Binding-site contacts:
Ligand atom CZ2 contacts residue PHE271 of chain 1.A at 3.8 Å (hydrophobic).
Ligand atom NE1 contacts residue GLU118 of chain 1.B at 3.6 Å.
Ligand atom O contacts residue SER69 of chain 1.B at 3.2 Å (h-bond).
Ligand atom C contacts residue ALA66 of chain 1.B at 3.5 Å (hydrophobic).
Ligand atom CZ3 contacts residue PHE271 of chain 1.A at 4.1 Å (hydrophobic).
Ligand atom OXT contacts residue PHE227 of chain 1.A at 4.1 Å.
Ligand atom OXT contacts residue VAL68 of chain 1.B at 4.1 Å.
Ligand atom N contacts residue ALA66 of chain 1.B at 4.0 Å.
Ligand atom CE3 contacts residue ARG233 of chain 1.B at 4.1 Å.
Ligand atom NE1 contacts residue PHE271 of chain 1.A at 3.6 Å.
Ligand atom C contacts residue TYR74 of chain 1.B at 3.4 Å (hydrophobic).
Ligand atom CG contacts residue PHE271 of chain 1.A at 3.4 Å (hydrophobic).
Ligand atom NE1 contacts residue LEU106 of chain 1.B at 3.9 Å.
Ligand atom CD2 contacts residue PHE271 of chain 1.A at 3.6 Å (hydrophobic).
Ligand atom N contacts residue TYR74 of chain 1.B at 3.7 Å.
Ligand atom CZ2 contacts residue THR267 of chain 1.A at 3.9 Å.
Ligand atom CD1 contacts residue PHE271 of chain 1.A at 3.6 Å (hydrophobic).
Ligand atom CE2 contacts residue PHE271 of chain 1.A at 3.5 Å (hydrophobic).
Ligand atom CA contacts residue SER69 of chain 1.B at 3.8 Å.
Ligand atom CZ3 contacts residue GLU231 of chain 1.A at 3.7 Å.
Ligand atom O contacts residue VAL68 of chain 1.B at 2.7 Å (h-bond).
Ligand atom C contacts residue SER69 of chain 1.B at 4.1 Å.
Ligand atom CB contacts residue PHE227 of chain 1.A at 3.8 Å (hydrophobic).
Ligand atom N contacts residue GLU118 of chain 1.B at 4.0 Å.
Ligand atom OXT contacts residue LEU67 of chain 1.B at 3.0 Å (h-bond).
Ligand atom CZ3 contacts residue TYR237 of chain 1.B at 3.6 Å (hydrophobic).
Ligand atom O contacts residue LEU67 of chain 1.B at 3.2 Å (h-bond).
Ligand atom CH2 contacts residue PHE271 of chain 1.A at 4.1 Å (hydrophobic).
Ligand atom CD1 contacts residue GLU118 of chain 1.B at 3.7 Å.
Ligand atom CE3 contacts residue PHE227 of chain 1.A at 3.9 Å (hydrophobic).
Ligand atom OXT contacts residue TYR74 of chain 1.B at 2.6 Å (h-bond).
Ligand atom O contacts residue ALA66 of chain 1.B at 3.5 Å.
Ligand atom CB contacts residue PHE271 of chain 1.A at 3.7 Å (hydrophobic).
Ligand atom CE3 contacts residue PHE271 of chain 1.A at 4.0 Å (hydrophobic).
Ligand atom OXT contacts residue ALA66 of chain 1.B at 3.2 Å.
Ligand atom C contacts residue LEU67 of chain 1.B at 3.5 Å (hydrophobic).
Ligand atom C contacts residue VAL68 of chain 1.B at 3.8 Å (hydrophobic).
Ligand atom CH2 contacts residue TYR237 of chain 1.B at 3.1 Å (hydrophobic).
Ligand atom N contacts residue SER69 of chain 1.B at 2.6 Å (h-bond).
Ligand atom CA contacts residue TYR74 of chain 1.B at 3.4 Å (hydrophobic).

Sequence of chain 1.A:
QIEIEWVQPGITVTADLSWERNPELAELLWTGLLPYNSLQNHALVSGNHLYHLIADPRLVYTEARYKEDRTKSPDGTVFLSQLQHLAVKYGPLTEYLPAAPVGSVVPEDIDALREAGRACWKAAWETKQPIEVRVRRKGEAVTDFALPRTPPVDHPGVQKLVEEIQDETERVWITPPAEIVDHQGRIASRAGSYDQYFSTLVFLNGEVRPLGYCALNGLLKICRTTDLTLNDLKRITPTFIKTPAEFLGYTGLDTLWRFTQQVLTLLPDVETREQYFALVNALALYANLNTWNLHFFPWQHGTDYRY

A protein and the small-molecule ligand that binds it are described below.
Small molecule (SMILES): N[C@@H](Cc1c[nH]c2ccccc12)C(=O)O

Sequence of chain 1.B:
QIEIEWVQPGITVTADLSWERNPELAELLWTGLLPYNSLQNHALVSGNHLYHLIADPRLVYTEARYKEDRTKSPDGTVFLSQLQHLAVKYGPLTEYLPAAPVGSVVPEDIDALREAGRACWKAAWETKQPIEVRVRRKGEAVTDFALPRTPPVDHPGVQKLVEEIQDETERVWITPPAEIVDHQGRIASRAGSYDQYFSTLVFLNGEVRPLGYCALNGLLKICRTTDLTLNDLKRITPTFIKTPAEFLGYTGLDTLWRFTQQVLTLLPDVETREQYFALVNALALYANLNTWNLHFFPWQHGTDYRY